The protein below binds the small molecule below.
Small molecule (SMILES): O=c1ccn([C@@H]2O[C@H](CO)[C@@H](O)[C@H](O)[C@H]2O)c(=O)[nH]1

Binding-site contacts:
Ligand atom O2A contacts residue ASP283 of chain 2.A at 3.3 Å (salt-bridge).
Ligand atom O4 contacts residue GLY675 of chain 2.A at 2.7 Å (h-bond).
Ligand atom O2 contacts residue TYR573 of chain 2.A at 3.1 Å (h-bond).
Ligand atom O4A contacts residue ASN284 of chain 2.A at 3.0 Å (h-bond).
Ligand atom C5 contacts residue GLY135 of chain 2.A at 3.7 Å.
Ligand atom C6A contacts residue ASN284 of chain 2.A at 3.7 Å.
Ligand atom O2A contacts residue GLY135 of chain 2.A at 3.2 Å (h-bond).
Ligand atom C3 contacts residue GLU672 of chain 2.A at 3.4 Å.
Ligand atom O3 contacts residue GLY675 of chain 2.A at 3.1 Å (h-bond).
Ligand atom C2 contacts residue GLU672 of chain 2.A at 3.8 Å.
Ligand atom C2 contacts residue HIS377 of chain 2.A at 3.5 Å.
Ligand atom C5 contacts residue LEU136 of chain 2.A at 3.8 Å (hydrophobic).
Ligand atom O3 contacts residue ALA673 of chain 2.A at 3.4 Å (h-bond).
Ligand atom C5A contacts residue ASN284 of chain 2.A at 3.5 Å.
Ligand atom C6 contacts residue ASN484 of chain 2.A at 3.3 Å.
Ligand atom O5 contacts residue HIS377 of chain 2.A at 3.6 Å (h-bond).
Ligand atom O4 contacts residue ASN484 of chain 2.A at 3.3 Å (h-bond).
Ligand atom N3 contacts residue ASP283 of chain 2.A at 3.1 Å (salt-bridge).
Ligand atom O2A contacts residue LEU136 of chain 2.A at 3.0 Å (h-bond).
Ligand atom N1 contacts residue ASN284 of chain 2.A at 3.8 Å.
Ligand atom C6A contacts residue HIS377 of chain 2.A at 3.2 Å.
Ligand atom C4A contacts residue ASN284 of chain 2.A at 3.6 Å.
Ligand atom O4 contacts residue SER674 of chain 2.A at 3.4 Å.
Ligand atom O5 contacts residue LEU136 of chain 2.A at 3.6 Å (h-bond).
Ligand atom C3 contacts residue GLY675 of chain 2.A at 3.7 Å.
Ligand atom O3 contacts residue SER674 of chain 2.A at 2.9 Å (h-bond).
Ligand atom C2A contacts residue ASP283 of chain 2.A at 3.6 Å.
Ligand atom O2 contacts residue ASN284 of chain 2.A at 3.2 Å (h-bond).
Ligand atom C4 contacts residue GLY675 of chain 2.A at 3.7 Å.
Ligand atom O3 contacts residue GLU672 of chain 2.A at 2.8 Å (salt-bridge).
Ligand atom O6 contacts residue HIS377 of chain 2.A at 2.8 Å (h-bond).
Ligand atom C6 contacts residue GLY135 of chain 2.A at 3.7 Å.
Ligand atom N3 contacts residue ASN284 of chain 2.A at 3.7 Å.
Ligand atom C2A contacts residue ASN284 of chain 2.A at 3.8 Å.
Ligand atom N1 contacts residue LEU136 of chain 2.A at 3.9 Å.
Ligand atom O2 contacts residue GLU672 of chain 2.A at 3.1 Å (salt-bridge).
Ligand atom O6 contacts residue ASN484 of chain 2.A at 2.7 Å (h-bond).
Ligand atom C6 contacts residue HIS377 of chain 2.A at 3.4 Å.
Ligand atom O6 contacts residue VAL455 of chain 2.A at 3.7 Å.
Ligand atom C2A contacts residue LEU136 of chain 2.A at 3.6 Å (hydrophobic).

Sequence of chain 2.A:
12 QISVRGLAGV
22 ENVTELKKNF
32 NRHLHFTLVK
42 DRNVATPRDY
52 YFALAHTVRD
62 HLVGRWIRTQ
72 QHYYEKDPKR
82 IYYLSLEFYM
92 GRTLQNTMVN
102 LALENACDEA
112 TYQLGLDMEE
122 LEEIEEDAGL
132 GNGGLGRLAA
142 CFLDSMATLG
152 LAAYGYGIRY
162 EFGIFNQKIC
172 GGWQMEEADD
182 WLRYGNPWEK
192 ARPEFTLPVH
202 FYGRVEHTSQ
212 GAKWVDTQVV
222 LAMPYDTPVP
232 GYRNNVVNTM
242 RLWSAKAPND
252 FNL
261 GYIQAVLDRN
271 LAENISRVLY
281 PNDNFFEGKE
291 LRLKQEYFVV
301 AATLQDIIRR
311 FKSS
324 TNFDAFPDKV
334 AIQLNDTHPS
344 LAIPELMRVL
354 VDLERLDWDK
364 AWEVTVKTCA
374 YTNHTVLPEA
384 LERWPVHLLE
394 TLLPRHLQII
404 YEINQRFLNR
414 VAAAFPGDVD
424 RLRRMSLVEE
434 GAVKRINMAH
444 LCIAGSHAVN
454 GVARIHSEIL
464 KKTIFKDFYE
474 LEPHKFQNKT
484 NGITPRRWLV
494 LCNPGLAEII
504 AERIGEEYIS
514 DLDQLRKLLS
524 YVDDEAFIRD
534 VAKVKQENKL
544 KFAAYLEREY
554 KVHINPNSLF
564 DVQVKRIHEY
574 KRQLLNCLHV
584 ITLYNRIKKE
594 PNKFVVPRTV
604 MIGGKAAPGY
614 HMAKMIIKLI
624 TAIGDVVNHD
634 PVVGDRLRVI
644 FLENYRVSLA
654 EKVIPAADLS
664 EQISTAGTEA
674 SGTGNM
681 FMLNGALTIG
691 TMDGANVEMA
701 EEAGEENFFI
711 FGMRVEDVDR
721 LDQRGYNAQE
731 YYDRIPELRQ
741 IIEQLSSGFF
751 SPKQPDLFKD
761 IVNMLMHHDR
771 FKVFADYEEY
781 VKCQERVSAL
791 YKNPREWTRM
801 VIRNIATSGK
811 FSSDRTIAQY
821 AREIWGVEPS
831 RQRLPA